This small molecule binds to this protein.
Small molecule (SMILES): CC(C)CCC[C@@H](C)[C@H]1CC[C@H]2[C@@H]3CC=C4C[C@@H](O)CC[C@]4(C)[C@H]3CC[C@]12C

Binding-site contacts:
Ligand atom C18 contacts residue ALA270 of chain 1.B at 4.0 Å (hydrophobic).
Ligand atom C23 contacts residue THR278 of chain 1.B at 4.4 Å.
Ligand atom C27 contacts residue ILE281 of chain 1.B at 3.6 Å (hydrophobic).
Ligand atom C24 contacts residue ALA310 of chain 1.B at 3.6 Å (hydrophobic).
Ligand atom C18 contacts residue ILE273 of chain 1.B at 3.9 Å (hydrophobic).
Ligand atom C21 contacts residue LEU319 of chain 1.B at 3.8 Å (hydrophobic).
Ligand atom C22 contacts residue ALA310 of chain 1.B at 4.1 Å (hydrophobic).
Ligand atom C19 contacts residue ALA270 of chain 1.B at 4.3 Å (hydrophobic).
Ligand atom C24 contacts residue THR278 of chain 1.B at 4.3 Å.
Ligand atom C21 contacts residue ALA310 of chain 1.B at 4.3 Å (hydrophobic).
Ligand atom C26 contacts residue ILE281 of chain 1.B at 3.9 Å (hydrophobic).
Ligand atom C2 contacts residue TYR323 of chain 1.B at 4.0 Å (hydrophobic).
Ligand atom C20 contacts residue ILE313 of chain 1.B at 4.3 Å (hydrophobic).
Ligand atom C26 contacts residue VAL306 of chain 1.B at 4.1 Å (hydrophobic).
Ligand atom C24 contacts residue VAL306 of chain 1.B at 4.1 Å (hydrophobic).
Ligand atom C18 contacts residue LEU277 of chain 1.B at 4.3 Å (hydrophobic).
Ligand atom C21 contacts residue ILE313 of chain 1.B at 3.7 Å (hydrophobic).
Ligand atom C21 contacts residue GLN446 of chain 1.B at 3.4 Å.
Ligand atom C15 contacts residue LEU277 of chain 1.B at 3.6 Å (hydrophobic).
Ligand atom C16 contacts residue LEU277 of chain 1.B at 4.0 Å (hydrophobic).
Ligand atom C20 contacts residue ALA274 of chain 1.B at 4.3 Å (hydrophobic).
Ligand atom C11 contacts residue ALA270 of chain 1.B at 4.4 Å (hydrophobic).
Ligand atom C18 contacts residue ALA274 of chain 1.B at 3.6 Å (hydrophobic).
Ligand atom C19 contacts residue ILE273 of chain 1.B at 4.0 Å (hydrophobic).
Ligand atom C20 contacts residue GLN446 of chain 1.B at 4.3 Å.
Ligand atom C8 contacts residue ILE273 of chain 1.B at 4.3 Å (hydrophobic).
Ligand atom C25 contacts residue ILE281 of chain 1.B at 4.4 Å (hydrophobic).
Ligand atom C1 contacts residue TYR323 of chain 1.B at 4.1 Å (hydrophobic).
Ligand atom C17 contacts residue ILE313 of chain 1.B at 4.3 Å (hydrophobic).
Ligand atom C23 contacts residue ALA310 of chain 1.B at 3.7 Å (hydrophobic).
Ligand atom C27 contacts residue LEU277 of chain 1.B at 3.7 Å (hydrophobic).
Ligand atom C26 contacts residue ILE309 of chain 1.B at 3.8 Å (hydrophobic).
Ligand atom C25 contacts residue ILE309 of chain 1.B at 4.3 Å (hydrophobic).
Ligand atom C12 contacts residue LEU319 of chain 1.B at 4.4 Å (hydrophobic).
Ligand atom C22 contacts residue ILE313 of chain 1.B at 4.1 Å (hydrophobic).

Sequence of chain 1.B:
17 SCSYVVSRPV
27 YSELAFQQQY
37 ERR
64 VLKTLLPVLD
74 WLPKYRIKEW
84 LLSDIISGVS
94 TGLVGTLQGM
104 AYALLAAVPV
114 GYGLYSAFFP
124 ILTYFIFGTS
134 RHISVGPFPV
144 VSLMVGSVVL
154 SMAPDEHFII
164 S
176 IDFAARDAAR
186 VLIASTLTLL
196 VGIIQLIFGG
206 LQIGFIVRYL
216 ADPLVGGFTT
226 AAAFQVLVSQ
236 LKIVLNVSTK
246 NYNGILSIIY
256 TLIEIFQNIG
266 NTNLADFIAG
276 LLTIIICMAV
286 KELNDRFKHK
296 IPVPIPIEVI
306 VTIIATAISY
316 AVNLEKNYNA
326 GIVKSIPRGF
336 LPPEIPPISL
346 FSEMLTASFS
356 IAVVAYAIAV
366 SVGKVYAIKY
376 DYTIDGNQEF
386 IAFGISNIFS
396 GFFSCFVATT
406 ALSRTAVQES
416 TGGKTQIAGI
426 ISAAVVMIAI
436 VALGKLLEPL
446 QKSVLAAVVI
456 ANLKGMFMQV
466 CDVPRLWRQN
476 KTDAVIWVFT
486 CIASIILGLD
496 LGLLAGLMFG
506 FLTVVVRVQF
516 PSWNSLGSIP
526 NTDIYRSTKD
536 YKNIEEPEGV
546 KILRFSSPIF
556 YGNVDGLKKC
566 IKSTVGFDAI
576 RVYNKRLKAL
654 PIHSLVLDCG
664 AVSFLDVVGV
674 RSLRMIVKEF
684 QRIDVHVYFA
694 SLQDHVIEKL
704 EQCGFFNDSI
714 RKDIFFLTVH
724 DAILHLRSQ